Binding-site contacts:
Ligand atom C9 contacts residue MET49 of chain 2.A at 3.9 Å (hydrophobic).
Ligand atom C1 contacts residue ASN142 of chain 2.A at 3.6 Å.
Ligand atom N1 contacts residue PHE140 of chain 2.A at 3.8 Å.
Ligand atom C3 contacts residue ASN142 of chain 2.A at 3.9 Å.
Ligand atom C12 contacts residue ASP187 of chain 2.A at 3.5 Å.
Ligand atom C2 contacts residue ASN142 of chain 2.A at 3.3 Å.
Ligand atom C4 contacts residue GLU166 of chain 2.A at 3.4 Å.
Ligand atom N1 contacts residue HIS163 of chain 2.A at 2.7 Å (h-bond).
Ligand atom O contacts residue MET165 of chain 2.A at 3.3 Å.
Ligand atom C11 contacts residue MET49 of chain 2.A at 3.8 Å (hydrophobic).
Ligand atom C3 contacts residue LEU141 of chain 2.A at 3.5 Å (hydrophobic).
Ligand atom O1 contacts residue GLN189 of chain 2.A at 2.9 Å (h-bond).
Ligand atom C11 contacts residue ARG188 of chain 2.A at 4.0 Å.
Ligand atom C8 contacts residue HIS41 of chain 2.A at 3.9 Å.
Ligand atom C2 contacts residue LEU141 of chain 2.A at 3.7 Å (hydrophobic).
Ligand atom C5 contacts residue HIS163 of chain 2.A at 3.4 Å.
Ligand atom N contacts residue ASN142 of chain 2.A at 3.3 Å (h-bond).
Ligand atom O1 contacts residue MET49 of chain 2.A at 3.4 Å (h-bond).
Ligand atom C4 contacts residue HIS163 of chain 2.A at 3.7 Å.
Ligand atom C4 contacts residue PHE140 of chain 2.A at 3.1 Å (hydrophobic).
Ligand atom C9 contacts residue HIS41 of chain 2.A at 3.5 Å.
Ligand atom C10 contacts residue TYR54 of chain 2.A at 3.9 Å (hydrophobic).
Ligand atom C5 contacts residue GLU166 of chain 2.A at 3.7 Å.
Ligand atom C3 contacts residue PHE140 of chain 2.A at 3.2 Å (hydrophobic).
Ligand atom N1 contacts residue GLU166 of chain 2.A at 3.6 Å.
Ligand atom C12 contacts residue GLN189 of chain 2.A at 3.8 Å.
Ligand atom C3 contacts residue SER1 of chain 1.A at 4.0 Å.
Ligand atom C15 contacts residue MET49 of chain 2.A at 3.6 Å (hydrophobic).
Ligand atom C3 contacts residue GLU166 of chain 2.A at 3.5 Å.
Ligand atom C4 contacts residue HIS172 of chain 2.A at 3.9 Å.
Ligand atom O contacts residue GLU166 of chain 2.A at 3.2 Å (salt-bridge).
Ligand atom C12 contacts residue ARG188 of chain 2.A at 3.4 Å.
Ligand atom C11 contacts residue ASP187 of chain 2.A at 3.4 Å.
Ligand atom C7 contacts residue HIS41 of chain 2.A at 3.7 Å.
Ligand atom C10 contacts residue MET49 of chain 2.A at 3.4 Å (hydrophobic).
Ligand atom N1 contacts residue SER144 of chain 2.A at 3.9 Å.
Ligand atom C10 contacts residue HIS41 of chain 2.A at 3.5 Å.
Ligand atom C14 contacts residue MET49 of chain 2.A at 3.8 Å (hydrophobic).
Ligand atom C16 contacts residue GLN189 of chain 2.A at 3.5 Å.
Ligand atom C11 contacts residue TYR54 of chain 2.A at 3.5 Å (hydrophobic).

Sequence of chain 2.A:
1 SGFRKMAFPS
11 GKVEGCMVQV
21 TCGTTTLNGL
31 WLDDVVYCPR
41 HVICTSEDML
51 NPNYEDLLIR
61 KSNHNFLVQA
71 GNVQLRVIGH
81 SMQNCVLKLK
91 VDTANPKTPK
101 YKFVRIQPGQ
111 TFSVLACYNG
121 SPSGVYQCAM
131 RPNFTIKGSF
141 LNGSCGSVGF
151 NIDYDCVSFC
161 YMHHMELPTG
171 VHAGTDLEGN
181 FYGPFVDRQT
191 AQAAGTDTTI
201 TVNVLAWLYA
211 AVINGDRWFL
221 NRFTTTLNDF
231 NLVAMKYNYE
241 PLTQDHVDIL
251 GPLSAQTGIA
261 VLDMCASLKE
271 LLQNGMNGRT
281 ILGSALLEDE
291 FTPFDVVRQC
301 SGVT

This small molecule binds to this protein.
Small molecule (SMILES): O=C(Nc1cccnc1)NC1(Cc2ccccc2)CCOCC1

Sequence of chain 1.A:
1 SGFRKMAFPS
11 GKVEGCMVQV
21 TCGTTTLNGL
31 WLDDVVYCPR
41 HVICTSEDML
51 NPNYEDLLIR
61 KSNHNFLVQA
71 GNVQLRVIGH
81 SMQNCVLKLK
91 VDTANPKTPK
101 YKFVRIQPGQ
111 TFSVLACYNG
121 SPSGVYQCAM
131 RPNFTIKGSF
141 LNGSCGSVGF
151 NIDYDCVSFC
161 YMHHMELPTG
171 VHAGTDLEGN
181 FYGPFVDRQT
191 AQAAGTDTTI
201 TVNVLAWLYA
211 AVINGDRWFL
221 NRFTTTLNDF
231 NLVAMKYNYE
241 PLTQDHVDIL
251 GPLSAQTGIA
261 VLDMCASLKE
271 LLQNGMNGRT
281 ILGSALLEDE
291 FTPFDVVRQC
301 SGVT